Binding-site contacts:
Ligand atom CAG contacts residue MET74 of chain 1.A at 4.0 Å (hydrophobic).
Ligand atom CAI contacts residue GLU252 of chain 1.A at 4.2 Å.
Ligand atom CAE contacts residue LYS248 of chain 1.A at 4.2 Å.
Ligand atom CAE contacts residue GLU252 of chain 1.A at 3.6 Å.
Ligand atom CAH contacts residue GLU252 of chain 1.A at 4.3 Å.
Ligand atom OAB contacts residue GLU76 of chain 1.A at 3.0 Å (salt-bridge).
Ligand atom CAG contacts residue VAL249 of chain 1.A at 4.2 Å (hydrophobic).
Ligand atom CAH contacts residue GLU76 of chain 1.A at 4.0 Å.
Ligand atom NAA contacts residue LEU234 of chain 1.A at 3.7 Å.
Ligand atom CAC contacts residue MET74 of chain 1.A at 3.8 Å (hydrophobic).
Ligand atom CAI contacts residue MET74 of chain 1.A at 4.0 Å (hydrophobic).
Ligand atom CAI contacts residue GLU76 of chain 1.A at 4.2 Å.
Ligand atom NAA contacts residue MET74 of chain 1.A at 3.9 Å.
Ligand atom CAD contacts residue GLU252 of chain 1.A at 3.7 Å.
Ligand atom CAG contacts residue GLU252 of chain 1.A at 3.9 Å.
Ligand atom NAA contacts residue GLU76 of chain 1.A at 3.7 Å.
Ligand atom OAB contacts residue GLU75 of chain 1.A at 3.9 Å.
Ligand atom CAE contacts residue VAL249 of chain 1.A at 4.3 Å (hydrophobic).
Ligand atom NAA contacts residue ALA77 of chain 1.A at 3.1 Å (h-bond).
Ligand atom NAA contacts residue THR230 of chain 1.A at 4.1 Å.
Ligand atom CAF contacts residue GLU252 of chain 1.A at 3.9 Å.
Ligand atom CAC contacts residue GLU76 of chain 1.A at 3.7 Å.
Ligand atom NAA contacts residue GLU75 of chain 1.A at 4.4 Å.
Ligand atom CAC contacts residue LEU234 of chain 1.A at 4.1 Å (hydrophobic).
Ligand atom CAC contacts residue ALA77 of chain 1.A at 4.0 Å (hydrophobic).

Sequence of chain 1.A:
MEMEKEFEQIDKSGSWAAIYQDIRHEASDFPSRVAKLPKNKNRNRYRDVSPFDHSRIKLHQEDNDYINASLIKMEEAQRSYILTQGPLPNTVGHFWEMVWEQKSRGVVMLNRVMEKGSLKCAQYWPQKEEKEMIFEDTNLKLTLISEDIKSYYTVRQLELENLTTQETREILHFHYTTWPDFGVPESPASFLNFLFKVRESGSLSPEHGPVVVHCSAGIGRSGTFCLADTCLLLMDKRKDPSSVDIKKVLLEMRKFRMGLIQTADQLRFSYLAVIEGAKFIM

A protein and the small-molecule ligand that binds it are described below.
Small molecule (SMILES): N#Cc1ccccc1O